Binding-site contacts:
Ligand atom O3 contacts residue THR116 of chain 1.A at 4.3 Å.
Ligand atom O4 contacts residue SER114 of chain 1.A at 4.3 Å.
Ligand atom C5 contacts residue ASN119 of chain 1.A at 3.7 Å.
Ligand atom O4 contacts residue GLU115 of chain 1.A at 4.5 Å.
Ligand atom C2 contacts residue GLN117 of chain 1.A at 3.8 Å.
Ligand atom C8 contacts residue THR116 of chain 1.A at 4.1 Å.
Ligand atom O6 contacts residue ASN119 of chain 1.A at 4.3 Å.
Ligand atom O7 contacts residue GLU115 of chain 1.A at 4.3 Å.
Ligand atom N2 contacts residue ASN119 of chain 1.A at 3.0 Å (h-bond).
Ligand atom C1 contacts residue GLN117 of chain 1.A at 3.5 Å.
Ligand atom C7 contacts residue GLU115 of chain 1.A at 3.8 Å.
Ligand atom C8 contacts residue GLU115 of chain 1.A at 3.9 Å.
Ligand atom C3 contacts residue GLU115 of chain 1.A at 3.7 Å.
Ligand atom C8 contacts residue GLN117 of chain 1.A at 3.8 Å.
Ligand atom O7 contacts residue ASN119 of chain 1.A at 4.4 Å.
Ligand atom C2 contacts residue ASN119 of chain 1.A at 2.5 Å.
Ligand atom N2 contacts residue GLN117 of chain 1.A at 3.0 Å (h-bond).
Ligand atom N2 contacts residue GLU115 of chain 1.A at 3.8 Å.
Ligand atom C4 contacts residue ASN119 of chain 1.A at 4.2 Å.
Ligand atom O3 contacts residue SER114 of chain 1.A at 4.1 Å.
Ligand atom C7 contacts residue GLN117 of chain 1.A at 3.8 Å.
Ligand atom C7 contacts residue ASN119 of chain 1.A at 4.0 Å.
Ligand atom C3 contacts residue SER114 of chain 1.A at 3.8 Å.
Ligand atom C3 contacts residue ASN119 of chain 1.A at 3.7 Å.
Ligand atom O5 contacts residue ASN119 of chain 1.A at 2.3 Å (h-bond).
Ligand atom C1 contacts residue ASN119 of chain 1.A at 1.4 Å.
Ligand atom C2 contacts residue GLU115 of chain 1.A at 4.4 Å.
Ligand atom O3 contacts residue GLU115 of chain 1.A at 2.6 Å (salt-bridge).

Sequence of chain 1.A:
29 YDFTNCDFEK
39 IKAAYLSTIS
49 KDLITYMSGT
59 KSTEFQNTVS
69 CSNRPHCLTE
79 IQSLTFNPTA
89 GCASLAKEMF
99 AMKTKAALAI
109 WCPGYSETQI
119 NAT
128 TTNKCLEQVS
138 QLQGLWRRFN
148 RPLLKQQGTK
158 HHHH

This small molecule binds to this protein.
Small molecule (SMILES): CC(=O)N[C@@H]1[C@@H](O)[C@H](O)[C@@H](CO)O[C@H]1O